Sequence of chain 1.G:
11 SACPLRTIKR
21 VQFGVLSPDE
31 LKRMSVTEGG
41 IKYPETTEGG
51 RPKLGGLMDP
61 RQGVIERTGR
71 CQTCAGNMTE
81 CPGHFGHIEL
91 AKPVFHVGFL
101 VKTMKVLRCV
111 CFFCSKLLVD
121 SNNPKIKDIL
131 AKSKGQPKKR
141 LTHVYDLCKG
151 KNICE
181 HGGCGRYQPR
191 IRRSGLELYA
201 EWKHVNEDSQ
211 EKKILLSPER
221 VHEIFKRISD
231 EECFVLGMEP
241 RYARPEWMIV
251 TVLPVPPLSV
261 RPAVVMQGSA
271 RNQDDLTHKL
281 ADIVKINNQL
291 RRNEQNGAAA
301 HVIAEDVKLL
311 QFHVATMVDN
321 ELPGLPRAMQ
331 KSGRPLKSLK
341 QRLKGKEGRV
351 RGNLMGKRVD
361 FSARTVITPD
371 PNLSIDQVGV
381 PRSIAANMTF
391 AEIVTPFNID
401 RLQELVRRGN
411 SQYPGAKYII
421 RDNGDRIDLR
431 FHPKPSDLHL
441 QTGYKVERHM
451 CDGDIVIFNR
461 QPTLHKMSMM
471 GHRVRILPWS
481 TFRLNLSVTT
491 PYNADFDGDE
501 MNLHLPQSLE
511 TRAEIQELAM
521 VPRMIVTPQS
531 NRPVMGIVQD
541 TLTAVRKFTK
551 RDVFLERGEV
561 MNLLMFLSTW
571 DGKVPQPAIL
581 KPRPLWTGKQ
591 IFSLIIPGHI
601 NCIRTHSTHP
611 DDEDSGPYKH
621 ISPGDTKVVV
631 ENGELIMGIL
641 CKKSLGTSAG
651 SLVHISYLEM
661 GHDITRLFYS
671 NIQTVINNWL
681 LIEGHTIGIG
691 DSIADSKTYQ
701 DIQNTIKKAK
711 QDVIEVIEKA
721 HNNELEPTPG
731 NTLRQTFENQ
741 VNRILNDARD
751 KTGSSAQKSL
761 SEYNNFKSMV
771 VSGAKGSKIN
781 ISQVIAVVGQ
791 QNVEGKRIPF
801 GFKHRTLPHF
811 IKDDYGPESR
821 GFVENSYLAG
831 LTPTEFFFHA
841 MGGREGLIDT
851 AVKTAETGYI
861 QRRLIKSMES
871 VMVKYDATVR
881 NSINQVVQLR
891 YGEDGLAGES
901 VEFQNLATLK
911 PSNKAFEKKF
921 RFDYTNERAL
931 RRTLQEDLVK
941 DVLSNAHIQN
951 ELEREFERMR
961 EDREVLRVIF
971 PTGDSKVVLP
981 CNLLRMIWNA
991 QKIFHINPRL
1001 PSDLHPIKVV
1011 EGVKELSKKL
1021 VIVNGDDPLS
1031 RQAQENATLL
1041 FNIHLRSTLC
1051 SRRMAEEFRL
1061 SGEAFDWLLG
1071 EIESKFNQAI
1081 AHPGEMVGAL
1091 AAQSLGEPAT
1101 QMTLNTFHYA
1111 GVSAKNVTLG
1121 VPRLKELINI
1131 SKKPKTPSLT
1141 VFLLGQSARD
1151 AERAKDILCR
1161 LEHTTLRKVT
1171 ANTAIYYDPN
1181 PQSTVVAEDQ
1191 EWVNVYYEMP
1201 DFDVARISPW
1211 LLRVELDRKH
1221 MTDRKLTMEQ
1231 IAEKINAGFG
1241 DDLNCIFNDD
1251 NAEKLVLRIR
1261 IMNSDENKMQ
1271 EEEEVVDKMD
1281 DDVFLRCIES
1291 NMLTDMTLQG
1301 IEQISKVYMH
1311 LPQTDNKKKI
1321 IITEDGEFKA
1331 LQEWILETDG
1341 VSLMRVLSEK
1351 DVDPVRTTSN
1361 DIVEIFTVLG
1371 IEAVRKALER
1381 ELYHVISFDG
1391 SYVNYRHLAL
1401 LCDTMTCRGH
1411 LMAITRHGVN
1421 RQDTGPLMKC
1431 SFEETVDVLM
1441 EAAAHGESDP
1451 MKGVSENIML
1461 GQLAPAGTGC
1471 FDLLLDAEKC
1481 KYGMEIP

The small molecule below binds the protein below.
Small molecule (SMILES): CC[C@H](C)[C@@H]1NC(=O)CNC(=O)[C@@H]2Cc3c([nH]c4cc(O)ccc34)[S@@](=O)C[C@H](NC(=O)CNC1=O)C(=O)N[C@@H](CC(N)=O)C(=O)N1C[C@H](O)C[C@H]1C(=O)N[C@@H]([C@@H](C)[C@@H](O)CO)C(=O)N2

Binding-site contacts:
Ligand atom CE3 contacts residue ARG749 of chain 1.G at 3.3 Å.
Ligand atom OH2 contacts residue ARG749 of chain 1.G at 3.2 Å (salt-bridge).
Ligand atom C contacts residue GLN790 of chain 1.G at 3.0 Å.
Ligand atom O contacts residue GLN790 of chain 1.G at 2.5 Å (h-bond).
Ligand atom N contacts residue HIS1108 of chain 1.G at 3.3 Å (h-bond).
Ligand atom N contacts residue ARG749 of chain 1.G at 3.4 Å (salt-bridge).
Ligand atom CB contacts residue GLN791 of chain 1.G at 3.1 Å.
Ligand atom O contacts residue HIS1108 of chain 1.G at 3.2 Å.
Ligand atom O contacts residue HIS1108 of chain 1.G at 3.3 Å.
Ligand atom CD contacts residue HIS1108 of chain 1.G at 3.3 Å.
Ligand atom O contacts residue GLN791 of chain 1.G at 2.9 Å (h-bond).
Ligand atom O contacts residue ASN792 of chain 1.G at 3.3 Å (h-bond).
Ligand atom CE2 contacts residue ILE779 of chain 1.G at 3.4 Å (hydrophobic).
Ligand atom C contacts residue GLN790 of chain 1.G at 3.4 Å.
Ligand atom O contacts residue VAL788 of chain 1.G at 3.2 Å (h-bond).
Ligand atom OG1 contacts residue GLN783 of chain 1.G at 3.3 Å (h-bond).
Ligand atom CH2 contacts residue ARG749 of chain 1.G at 3.1 Å.
Ligand atom CZ3 contacts residue VAL787 of chain 1.G at 3.3 Å (hydrophobic).
Ligand atom C contacts residue HIS1108 of chain 1.G at 3.4 Å.
Ligand atom O contacts residue ASN792 of chain 1.G at 3.5 Å (h-bond).
Ligand atom CZ3 contacts residue ARG749 of chain 1.G at 3.2 Å.
Ligand atom N contacts residue HIS1108 of chain 1.G at 3.3 Å (h-bond).
Ligand atom N contacts residue GLN790 of chain 1.G at 3.4 Å (h-bond).
Ligand atom OD1 contacts residue GLU845 of chain 1.G at 3.0 Å (salt-bridge).
Ligand atom CE3 contacts residue VAL788 of chain 1.G at 3.1 Å (hydrophobic).
Ligand atom CG2 contacts residue HIS839 of chain 1.G at 3.4 Å.
Ligand atom O contacts residue GLY789 of chain 1.G at 3.2 Å.
Ligand atom OH2 contacts residue SER782 of chain 1.G at 2.3 Å (h-bond).
Ligand atom C contacts residue HIS1108 of chain 1.G at 3.1 Å.
Ligand atom CD1 contacts residue ASN742 of chain 1.G at 3.2 Å.
Ligand atom CA contacts residue ARG749 of chain 1.G at 3.2 Å.
Ligand atom NE1 contacts residue ILE779 of chain 1.G at 3.3 Å.
Ligand atom O contacts residue ASN792 of chain 1.G at 3.0 Å (h-bond).
Ligand atom CG2 contacts residue GLN791 of chain 1.G at 2.9 Å.
Ligand atom OD1 contacts residue GLN718 of chain 1.H at 3.3 Å (h-bond).
Ligand atom O contacts residue ARG749 of chain 1.G at 3.4 Å (salt-bridge).
Ligand atom CH2 contacts residue SER782 of chain 1.G at 3.3 Å.
Ligand atom C contacts residue ASN792 of chain 1.G at 3.3 Å.
Ligand atom CA contacts residue GLN791 of chain 1.G at 3.0 Å.
Ligand atom N contacts residue GLN790 of chain 1.G at 3.3 Å (h-bond).

Sequence of chain 1.H:
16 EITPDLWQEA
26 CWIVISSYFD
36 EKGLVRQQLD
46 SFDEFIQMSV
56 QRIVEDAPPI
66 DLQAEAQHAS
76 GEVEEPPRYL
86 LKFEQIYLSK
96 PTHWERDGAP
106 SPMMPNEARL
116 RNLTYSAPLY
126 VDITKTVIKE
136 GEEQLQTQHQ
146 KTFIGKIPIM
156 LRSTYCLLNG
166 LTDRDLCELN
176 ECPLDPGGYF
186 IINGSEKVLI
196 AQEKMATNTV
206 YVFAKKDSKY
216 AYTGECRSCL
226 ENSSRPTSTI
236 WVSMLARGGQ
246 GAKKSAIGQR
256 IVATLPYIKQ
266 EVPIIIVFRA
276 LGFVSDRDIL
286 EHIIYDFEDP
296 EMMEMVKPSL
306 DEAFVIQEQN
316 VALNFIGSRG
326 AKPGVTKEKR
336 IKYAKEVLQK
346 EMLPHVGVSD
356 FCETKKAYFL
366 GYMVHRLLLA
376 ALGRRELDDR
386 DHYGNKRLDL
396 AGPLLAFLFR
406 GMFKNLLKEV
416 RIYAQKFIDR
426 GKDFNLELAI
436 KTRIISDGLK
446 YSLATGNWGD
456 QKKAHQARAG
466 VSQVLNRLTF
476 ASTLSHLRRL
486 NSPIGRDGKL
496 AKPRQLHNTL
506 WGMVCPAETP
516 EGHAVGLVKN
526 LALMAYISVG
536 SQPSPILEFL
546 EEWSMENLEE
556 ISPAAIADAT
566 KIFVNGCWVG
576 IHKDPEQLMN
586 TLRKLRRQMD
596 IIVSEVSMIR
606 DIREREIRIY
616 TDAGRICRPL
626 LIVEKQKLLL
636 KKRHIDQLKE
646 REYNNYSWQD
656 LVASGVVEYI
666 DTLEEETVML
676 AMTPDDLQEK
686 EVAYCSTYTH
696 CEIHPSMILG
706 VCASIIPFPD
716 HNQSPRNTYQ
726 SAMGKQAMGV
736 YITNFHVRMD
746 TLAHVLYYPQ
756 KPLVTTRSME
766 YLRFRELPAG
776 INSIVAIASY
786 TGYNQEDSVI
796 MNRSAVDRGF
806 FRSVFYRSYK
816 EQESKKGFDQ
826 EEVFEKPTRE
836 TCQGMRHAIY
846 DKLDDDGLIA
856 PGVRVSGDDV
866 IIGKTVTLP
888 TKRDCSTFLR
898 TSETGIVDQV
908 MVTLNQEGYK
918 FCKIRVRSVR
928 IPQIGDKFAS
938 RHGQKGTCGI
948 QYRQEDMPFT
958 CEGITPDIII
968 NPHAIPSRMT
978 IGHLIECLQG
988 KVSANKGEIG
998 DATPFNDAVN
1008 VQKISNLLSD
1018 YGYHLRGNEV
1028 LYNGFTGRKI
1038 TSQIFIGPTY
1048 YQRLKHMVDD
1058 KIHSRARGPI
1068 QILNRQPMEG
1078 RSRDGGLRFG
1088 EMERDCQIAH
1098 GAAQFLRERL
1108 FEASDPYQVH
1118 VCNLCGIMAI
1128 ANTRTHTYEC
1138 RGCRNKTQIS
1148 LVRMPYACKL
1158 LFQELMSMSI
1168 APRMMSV